Binding-site contacts:
Ligand atom N9 contacts residue ASN239 of chain 1.E at 4.0 Å.
Ligand atom N7 contacts residue PHE153 of chain 1.E at 3.4 Å.
Ligand atom C2 contacts residue PHE153 of chain 1.E at 3.7 Å (hydrophobic).
Ligand atom N1 contacts residue GLN213 of chain 1.E at 3.0 Å (h-bond).
Ligand atom O6 contacts residue PHE153 of chain 1.E at 3.8 Å.
Ligand atom O6 contacts residue TYR10 of chain 1.H at 3.6 Å.
Ligand atom C6 contacts residue GLN213 of chain 1.E at 3.9 Å.
Ligand atom N1 contacts residue LEU212 of chain 1.E at 4.1 Å.
Ligand atom N3 contacts residue ARG170 of chain 1.E at 2.9 Å (salt-bridge).
Ligand atom N3 contacts residue ASN239 of chain 1.E at 3.2 Å (h-bond).
Ligand atom O6 contacts residue VAL54 of chain 1.H at 3.2 Å.
Ligand atom O2 contacts residue GLN213 of chain 1.E at 3.8 Å.
Ligand atom C5 contacts residue THR57 of chain 1.H at 4.1 Å.
Ligand atom O6 contacts residue THR57 of chain 1.H at 3.9 Å.
Ligand atom N7 contacts residue THR57 of chain 1.H at 3.1 Å (h-bond).
Ligand atom C4 contacts residue ARG170 of chain 1.E at 3.6 Å.
Ligand atom C6 contacts residue PHE153 of chain 1.E at 3.4 Å (hydrophobic).
Ligand atom C2 contacts residue ASN239 of chain 1.E at 3.8 Å.
Ligand atom N8 contacts residue THR57 of chain 1.H at 3.5 Å (h-bond).
Ligand atom N7 contacts residue ALA56 of chain 1.H at 3.7 Å.
Ligand atom N9 contacts residue LEU164 of chain 1.E at 3.9 Å.
Ligand atom C2 contacts residue LEU212 of chain 1.E at 3.6 Å (hydrophobic).
Ligand atom C2 contacts residue GLN213 of chain 1.E at 3.9 Å.
Ligand atom O2 contacts residue ARG170 of chain 1.E at 2.8 Å (salt-bridge).
Ligand atom N1 contacts residue PHE153 of chain 1.E at 3.5 Å.
Ligand atom O2 contacts residue LEU212 of chain 1.E at 2.5 Å (h-bond).
Ligand atom O6 contacts residue GLN213 of chain 1.E at 3.2 Å (h-bond).
Ligand atom C4 contacts residue ASN239 of chain 1.E at 3.7 Å.
Ligand atom C6 contacts residue VAL54 of chain 1.H at 4.1 Å (hydrophobic).
Ligand atom N3 contacts residue PHE153 of chain 1.E at 3.8 Å.
Ligand atom O2 contacts residue ASN239 of chain 1.E at 4.0 Å.
Ligand atom N8 contacts residue PHE153 of chain 1.E at 3.4 Å.
Ligand atom O2 contacts residue PHE153 of chain 1.E at 4.0 Å.
Ligand atom C2 contacts residue ARG170 of chain 1.E at 3.4 Å.
Ligand atom N8 contacts residue LEU164 of chain 1.E at 3.5 Å.
Ligand atom O2 contacts residue ALA211 of chain 1.E at 3.4 Å.
Ligand atom C5 contacts residue PHE153 of chain 1.E at 3.2 Å (hydrophobic).
Ligand atom N9 contacts residue PHE153 of chain 1.E at 3.5 Å.
Ligand atom N9 contacts residue ARG170 of chain 1.E at 3.5 Å (salt-bridge).
Ligand atom C4 contacts residue PHE153 of chain 1.E at 3.4 Å (hydrophobic).

Sequence of chain 1.H:
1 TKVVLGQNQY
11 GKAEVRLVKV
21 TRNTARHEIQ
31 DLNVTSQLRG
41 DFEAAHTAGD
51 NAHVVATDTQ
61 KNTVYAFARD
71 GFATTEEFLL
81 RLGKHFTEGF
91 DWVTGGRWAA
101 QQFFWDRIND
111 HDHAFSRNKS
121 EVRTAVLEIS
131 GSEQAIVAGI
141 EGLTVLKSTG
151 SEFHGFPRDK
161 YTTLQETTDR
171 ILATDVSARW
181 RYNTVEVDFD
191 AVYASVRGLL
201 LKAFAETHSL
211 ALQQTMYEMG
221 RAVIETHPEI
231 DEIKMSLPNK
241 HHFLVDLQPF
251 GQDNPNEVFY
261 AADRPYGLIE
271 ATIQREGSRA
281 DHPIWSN

The protein below binds the small molecule below.
Small molecule (SMILES): O=c1[nH]c(=O)c2nn[nH]c2[nH]1

Sequence of chain 1.E:
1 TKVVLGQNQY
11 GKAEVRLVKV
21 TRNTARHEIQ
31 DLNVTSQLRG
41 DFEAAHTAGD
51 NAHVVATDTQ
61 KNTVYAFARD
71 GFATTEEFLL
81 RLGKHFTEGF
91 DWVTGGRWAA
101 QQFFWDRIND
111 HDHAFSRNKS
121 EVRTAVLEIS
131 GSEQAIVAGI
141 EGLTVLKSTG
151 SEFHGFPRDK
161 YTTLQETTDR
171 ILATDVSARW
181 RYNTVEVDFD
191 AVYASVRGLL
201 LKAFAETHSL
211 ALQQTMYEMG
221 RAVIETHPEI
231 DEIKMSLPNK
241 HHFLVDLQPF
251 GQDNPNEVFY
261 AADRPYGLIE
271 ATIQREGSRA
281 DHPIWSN